Binding-site contacts:
Ligand atom O6 contacts residue ASN204 of chain 1.X at 3.0 Å (h-bond).
Ligand atom O6 contacts residue THR206 of chain 1.X at 4.1 Å.
Ligand atom C5 contacts residue THR206 of chain 1.X at 4.0 Å.
Ligand atom O5 contacts residue ASN204 of chain 1.X at 1.4 Å (h-bond).
Ligand atom C6 contacts residue ASN204 of chain 1.X at 3.5 Å.
Ligand atom C8 contacts residue ILE247 of chain 1.X at 3.7 Å (hydrophobic).
Ligand atom C1 contacts residue ASN204 of chain 1.X at 1.4 Å.
Ligand atom N2 contacts residue ASN204 of chain 1.X at 3.8 Å.
Ligand atom C4 contacts residue ASN204 of chain 1.X at 3.7 Å.
Ligand atom C8 contacts residue ASN246 of chain 1.X at 3.8 Å.
Ligand atom C6 contacts residue THR206 of chain 1.X at 4.3 Å.
Ligand atom O7 contacts residue ILE247 of chain 1.X at 4.5 Å.
Ligand atom C5 contacts residue ASN204 of chain 1.X at 2.7 Å.
Ligand atom C7 contacts residue ILE247 of chain 1.X at 4.0 Å (hydrophobic).
Ligand atom C8 contacts residue GLU245 of chain 1.X at 3.5 Å.
Ligand atom C3 contacts residue ASN204 of chain 1.X at 3.8 Å.
Ligand atom N2 contacts residue ILE247 of chain 1.X at 4.4 Å.
Ligand atom C2 contacts residue ASN204 of chain 1.X at 2.9 Å.

Sequence of chain 1.X:
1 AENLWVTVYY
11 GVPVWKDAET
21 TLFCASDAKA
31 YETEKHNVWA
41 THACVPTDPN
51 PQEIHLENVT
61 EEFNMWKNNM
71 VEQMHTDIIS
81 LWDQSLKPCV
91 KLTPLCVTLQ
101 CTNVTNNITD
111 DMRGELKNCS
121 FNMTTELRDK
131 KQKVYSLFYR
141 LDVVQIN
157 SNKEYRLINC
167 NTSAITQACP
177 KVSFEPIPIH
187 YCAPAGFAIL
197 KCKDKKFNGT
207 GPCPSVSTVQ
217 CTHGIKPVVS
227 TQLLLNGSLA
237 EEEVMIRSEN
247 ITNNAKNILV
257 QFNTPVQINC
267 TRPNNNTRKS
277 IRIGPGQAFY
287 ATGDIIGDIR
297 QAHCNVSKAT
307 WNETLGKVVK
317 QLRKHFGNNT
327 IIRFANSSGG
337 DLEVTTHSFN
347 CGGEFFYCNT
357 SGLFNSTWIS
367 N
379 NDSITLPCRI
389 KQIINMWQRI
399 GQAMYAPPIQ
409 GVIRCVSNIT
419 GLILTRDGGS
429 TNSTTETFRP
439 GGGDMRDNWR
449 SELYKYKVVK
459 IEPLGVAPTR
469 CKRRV

This protein binds this small molecule.
Small molecule (SMILES): CC(=O)N[C@H]1[C@H](O[C@H]2[C@H](O)[C@@H](NC(C)=O)CO[C@@H]2CO)O[C@H](CO)[C@@H](O[C@@H]2O[C@H](CO)[C@@H](O)[C@H](O)[C@@H]2O)[C@@H]1O